Binding-site contacts:
Ligand atom N contacts residue FAR1 of chain 1.G at 4.0 Å.
Ligand atom O contacts residue TYR107 of chain 1.A at 4.0 Å.
Ligand atom O contacts residue FAR1 of chain 1.G at 3.2 Å.
Ligand atom CB contacts residue FAR1 of chain 1.G at 3.8 Å.
Ligand atom O contacts residue ASP287 of chain 1.B at 4.0 Å.
Ligand atom N contacts residue ASP287 of chain 1.B at 4.4 Å.
Ligand atom OXT contacts residue TYR241 of chain 1.B at 3.8 Å.
Ligand atom N contacts residue PHE289 of chain 1.B at 3.7 Å.
Ligand atom CB contacts residue PHE289 of chain 1.B at 3.4 Å (hydrophobic).
Ligand atom C contacts residue TYR241 of chain 1.B at 3.6 Å (hydrophobic).
Ligand atom CB contacts residue HIS144 of chain 1.A at 4.3 Å.
Ligand atom CA contacts residue FAR1 of chain 1.G at 3.4 Å.
Ligand atom N contacts residue TRP52 of chain 1.B at 4.2 Å.
Ligand atom CA contacts residue PHE289 of chain 1.B at 4.3 Å (hydrophobic).
Ligand atom C contacts residue HIS190 of chain 1.B at 3.6 Å.
Ligand atom OXT contacts residue FAR1 of chain 1.G at 4.4 Å.
Ligand atom CA contacts residue TYR107 of chain 1.A at 4.5 Å (hydrophobic).
Ligand atom O contacts residue PHE289 of chain 1.B at 3.9 Å.
Ligand atom C contacts residue PHE289 of chain 1.B at 4.3 Å (hydrophobic).
Ligand atom CB contacts residue PHE143 of chain 1.A at 4.0 Å (hydrophobic).
Ligand atom O contacts residue HIS190 of chain 1.B at 4.2 Å.
Ligand atom O contacts residue HIS290 of chain 1.B at 3.5 Å.
Ligand atom OXT contacts residue HIS190 of chain 1.B at 2.5 Å (h-bond).
Ligand atom CB contacts residue ASP287 of chain 1.B at 3.0 Å.
Ligand atom CA contacts residue ASP287 of chain 1.B at 4.2 Å.
Ligand atom OXT contacts residue PHE143 of chain 1.A at 4.1 Å.
Ligand atom CB contacts residue TYR107 of chain 1.A at 3.5 Å (hydrophobic).
Ligand atom C contacts residue FAR1 of chain 1.G at 3.7 Å.
Ligand atom O contacts residue TYR241 of chain 1.B at 2.7 Å (h-bond).

Sequence of chain 1.B:
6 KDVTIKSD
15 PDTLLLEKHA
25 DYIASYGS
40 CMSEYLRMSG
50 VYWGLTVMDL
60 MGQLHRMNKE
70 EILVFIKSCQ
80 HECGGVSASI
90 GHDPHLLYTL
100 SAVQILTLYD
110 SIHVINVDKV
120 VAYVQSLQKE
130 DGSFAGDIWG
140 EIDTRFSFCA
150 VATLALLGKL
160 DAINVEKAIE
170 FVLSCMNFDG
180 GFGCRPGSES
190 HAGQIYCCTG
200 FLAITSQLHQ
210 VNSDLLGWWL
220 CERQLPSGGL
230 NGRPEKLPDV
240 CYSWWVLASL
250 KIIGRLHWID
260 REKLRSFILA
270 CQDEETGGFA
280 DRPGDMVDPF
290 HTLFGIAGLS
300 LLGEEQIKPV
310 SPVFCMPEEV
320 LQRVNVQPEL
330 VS

Sequence of chain 1.A:
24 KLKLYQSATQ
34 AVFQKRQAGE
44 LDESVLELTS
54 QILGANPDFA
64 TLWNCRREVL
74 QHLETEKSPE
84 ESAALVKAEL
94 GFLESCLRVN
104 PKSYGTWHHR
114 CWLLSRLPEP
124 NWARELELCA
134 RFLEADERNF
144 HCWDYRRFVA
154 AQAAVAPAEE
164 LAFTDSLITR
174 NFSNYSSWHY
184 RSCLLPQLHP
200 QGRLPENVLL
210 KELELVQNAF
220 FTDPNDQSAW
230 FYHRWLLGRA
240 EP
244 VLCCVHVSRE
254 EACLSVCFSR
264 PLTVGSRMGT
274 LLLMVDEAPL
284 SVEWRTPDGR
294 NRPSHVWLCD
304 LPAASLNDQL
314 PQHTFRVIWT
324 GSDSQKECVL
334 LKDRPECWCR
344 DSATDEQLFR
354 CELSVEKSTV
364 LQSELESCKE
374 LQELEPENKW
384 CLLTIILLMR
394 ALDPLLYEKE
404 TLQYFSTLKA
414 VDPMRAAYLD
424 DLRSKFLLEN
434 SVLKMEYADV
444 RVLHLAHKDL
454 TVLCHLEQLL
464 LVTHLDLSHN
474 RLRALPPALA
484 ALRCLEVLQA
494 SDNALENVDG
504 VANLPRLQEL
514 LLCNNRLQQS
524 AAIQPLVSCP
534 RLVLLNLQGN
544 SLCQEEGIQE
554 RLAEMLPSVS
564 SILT

A small-molecule ligand and the protein it binds are described below.
Small molecule (SMILES): C[C@H](N)C(=O)N[C@@H](C)C(=O)N[C@@H](C)C(=O)N[C@@H](C)C(=O)O